Sequence of chain 1.S:
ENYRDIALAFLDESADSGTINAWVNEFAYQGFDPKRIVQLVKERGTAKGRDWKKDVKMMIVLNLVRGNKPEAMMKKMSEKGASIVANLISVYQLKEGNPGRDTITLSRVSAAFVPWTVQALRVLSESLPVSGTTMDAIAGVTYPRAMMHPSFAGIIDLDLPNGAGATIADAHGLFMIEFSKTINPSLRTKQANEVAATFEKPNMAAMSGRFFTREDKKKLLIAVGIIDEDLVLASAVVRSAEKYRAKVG

Sequence of chain 1.X:
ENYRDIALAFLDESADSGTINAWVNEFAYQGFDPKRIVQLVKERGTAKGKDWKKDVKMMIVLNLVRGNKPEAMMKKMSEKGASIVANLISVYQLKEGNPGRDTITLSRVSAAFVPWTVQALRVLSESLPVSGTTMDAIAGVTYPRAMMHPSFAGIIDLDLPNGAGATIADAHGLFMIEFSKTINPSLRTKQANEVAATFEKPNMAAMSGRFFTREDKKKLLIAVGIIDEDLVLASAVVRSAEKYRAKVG

Binding-site contacts:
Ligand atom OP2 contacts residue TYR32 of chain 1.S at 2.8 Å (h-bond).
Ligand atom O2' contacts residue PRO188 of chain 1.S at 3.4 Å.
Ligand atom O2 contacts residue LYS204 of chain 1.T at 3.1 Å.
Ligand atom O4 contacts residue SER110 of chain 1.S at 2.5 Å (h-bond).
Ligand atom OP1 contacts residue ASN101 of chain 1.S at 3.0 Å (h-bond).
Ligand atom N3 contacts residue THR185 of chain 1.S at 3.4 Å (h-bond).
Ligand atom N3 contacts residue PHE35 of chain 1.S at 3.4 Å.
Ligand atom O2 contacts residue ARG191 of chain 1.S at 2.8 Å (salt-bridge).
Ligand atom O2' contacts residue LYS204 of chain 1.S at 2.8 Å (salt-bridge).
Ligand atom C2 contacts residue THR185 of chain 1.S at 2.9 Å.
Ligand atom O2 contacts residue MET207 of chain 1.S at 3.3 Å.
Ligand atom N1 contacts residue THR185 of chain 1.S at 3.0 Å (h-bond).
Ligand atom C2 contacts residue ILE186 of chain 1.S at 3.5 Å (hydrophobic).
Ligand atom N3 contacts residue ILE186 of chain 1.S at 3.4 Å.
Ligand atom O2' contacts residue TYR32 of chain 1.S at 3.2 Å.
Ligand atom O2 contacts residue SER211 of chain 1.S at 3.2 Å (h-bond).
Ligand atom OP1 contacts residue LYS204 of chain 1.S at 3.4 Å.
Ligand atom O2 contacts residue ALA209 of chain 1.S at 3.2 Å.
Ligand atom N3 contacts residue SER211 of chain 1.S at 3.2 Å (h-bond).
Ligand atom O5' contacts residue PRO102 of chain 1.S at 3.4 Å.
Ligand atom C1' contacts residue THR185 of chain 1.X at 3.2 Å.
Ligand atom C4 contacts residue SER110 of chain 1.S at 3.2 Å.
Ligand atom OP2 contacts residue LYS79 of chain 1.X at 3.5 Å (salt-bridge).
Ligand atom N1 contacts residue THR201 of chain 1.S at 3.5 Å (h-bond).
Ligand atom O4' contacts residue THR185 of chain 1.X at 3.2 Å (h-bond).
Ligand atom O2 contacts residue ALA208 of chain 1.S at 3.2 Å (h-bond).
Ligand atom N2 contacts residue THR201 of chain 1.S at 3.2 Å (h-bond).
Ligand atom O2 contacts residue THR185 of chain 1.S at 3.2 Å (h-bond).
Ligand atom N3 contacts residue ALA208 of chain 1.S at 3.2 Å (h-bond).
Ligand atom C2 contacts residue PHE35 of chain 1.S at 3.4 Å (hydrophobic).
Ligand atom O6 contacts residue PHE202 of chain 1.S at 3.4 Å.
Ligand atom O2' contacts residue ASN71 of chain 1.S at 2.9 Å (h-bond).
Ligand atom OP1 contacts residue ARG111 of chain 1.S at 3.0 Å (salt-bridge).
Ligand atom O4' contacts residue ILE186 of chain 1.S at 3.5 Å.
Ligand atom C2 contacts residue THR201 of chain 1.S at 3.4 Å.
Ligand atom O6 contacts residue VAL68 of chain 1.X at 3.3 Å (h-bond).
Ligand atom OP2 contacts residue PRO102 of chain 1.S at 3.3 Å.
Ligand atom OP1 contacts residue LYS79 of chain 1.X at 3.0 Å (salt-bridge).
Ligand atom N3 contacts residue TYR32 of chain 1.S at 3.4 Å.
Ligand atom OP2 contacts residue ARG111 of chain 1.S at 2.9 Å (salt-bridge).

The protein below binds the small molecule below.
Small molecule (SMILES): Nc1ccn([C@@H]2O[C@H](CO[P](=O)(O)O[C@H]3[C@@H](O)[C@H](n4ccc(=O)[nH]c4=O)O[C@@H]3CO[P](=O)(O)O[C@H]3[C@@H](O)[C@H](n4ccc(=O)[nH]c4=O)O[C@@H]3CO[P](=O)(O)O[C@H]3[C@@H](O)[C@H](n4ccc(=O)[nH]c4=O)O[C@@H]3CO[P](=O)(O)O[C@H]3[C@@H](O)[C@H](n4cnc5c(=O)nc(N)[nH]c54)O[C@@H]3CO[P](=O)(O)O[C@H]3[C@@H](O)[C@H](n4ccc(=O)[nH]c4=O)O[C@@H]3CO[P](=O)(O)O[C@H]3[C@@H](O)[C@H](n4cnc5c(=O)nc(N)[nH]c54)O[C@@H]3CO[P](=O)(O)O[C@H]3[C@@H](O)[C@H](n4ccc(=O)[nH]c4=O)O[C@@H]3CO)[C@@H](O[P](=O)(O)OC[C@H]3O[C@@H](n4ccc(=O)[nH]c4=O)[C@H](O)[C@@H]3O)[C@H]2O)c(=O)n1

Sequence of chain 1.T:
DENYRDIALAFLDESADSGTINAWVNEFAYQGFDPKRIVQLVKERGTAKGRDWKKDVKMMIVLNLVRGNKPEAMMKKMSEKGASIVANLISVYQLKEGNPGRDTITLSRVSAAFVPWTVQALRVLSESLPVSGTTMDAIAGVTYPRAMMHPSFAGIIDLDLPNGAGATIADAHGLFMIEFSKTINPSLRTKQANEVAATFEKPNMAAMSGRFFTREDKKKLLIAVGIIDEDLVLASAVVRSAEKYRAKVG